Sequence of chain 43.E:
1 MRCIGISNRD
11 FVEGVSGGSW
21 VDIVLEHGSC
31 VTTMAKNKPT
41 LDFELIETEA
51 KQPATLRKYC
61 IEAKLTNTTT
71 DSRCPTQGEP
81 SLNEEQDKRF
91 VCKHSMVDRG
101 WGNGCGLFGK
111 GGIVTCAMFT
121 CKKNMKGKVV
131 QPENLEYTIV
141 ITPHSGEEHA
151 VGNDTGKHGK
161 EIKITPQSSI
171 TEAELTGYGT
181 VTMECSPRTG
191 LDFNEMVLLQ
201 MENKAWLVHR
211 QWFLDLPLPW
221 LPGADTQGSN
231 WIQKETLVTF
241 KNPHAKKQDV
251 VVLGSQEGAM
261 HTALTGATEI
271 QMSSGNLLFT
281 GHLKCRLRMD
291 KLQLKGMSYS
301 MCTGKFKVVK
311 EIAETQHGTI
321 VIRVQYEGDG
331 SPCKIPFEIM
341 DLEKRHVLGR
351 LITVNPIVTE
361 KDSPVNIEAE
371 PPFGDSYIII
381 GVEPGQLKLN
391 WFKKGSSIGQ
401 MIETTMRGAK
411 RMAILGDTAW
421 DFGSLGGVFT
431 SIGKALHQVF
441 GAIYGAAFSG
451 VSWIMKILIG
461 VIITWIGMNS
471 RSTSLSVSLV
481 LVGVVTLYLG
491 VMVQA

Binding-site contacts:
Ligand atom C7 contacts residue GLY102 of chain 43.E at 4.0 Å.
Ligand atom O5 contacts residue ASN153 of chain 43.C at 2.2 Å (h-bond).
Ligand atom C7 contacts residue TRP101 of chain 43.E at 4.3 Å (hydrophobic).
Ligand atom C3 contacts residue ASN153 of chain 43.C at 3.9 Å.
Ligand atom C5 contacts residue HIS149 of chain 43.C at 3.6 Å.
Ligand atom C5 contacts residue GLY156 of chain 43.C at 4.0 Å.
Ligand atom C1 contacts residue THR155 of chain 43.C at 3.7 Å.
Ligand atom C7 contacts residue ASN153 of chain 43.C at 3.6 Å.
Ligand atom C6 contacts residue HIS158 of chain 43.C at 3.9 Å.
Ligand atom O5 contacts residue HIS158 of chain 43.C at 3.2 Å.
Ligand atom C5 contacts residue HIS158 of chain 43.C at 4.2 Å.
Ligand atom O6 contacts residue HIS158 of chain 43.C at 3.4 Å.
Ligand atom O6 contacts residue HIS149 of chain 43.C at 3.6 Å.
Ligand atom C8 contacts residue ASN153 of chain 43.C at 3.9 Å.
Ligand atom O7 contacts residue GLY102 of chain 43.E at 3.0 Å (h-bond).
Ligand atom N2 contacts residue ASN153 of chain 43.C at 3.2 Å (h-bond).
Ligand atom C8 contacts residue TRP101 of chain 43.E at 4.4 Å (hydrophobic).
Ligand atom O5 contacts residue HIS149 of chain 43.C at 3.8 Å.
Ligand atom C4 contacts residue HIS149 of chain 43.C at 3.7 Å.
Ligand atom O5 contacts residue GLY156 of chain 43.C at 3.9 Å.
Ligand atom C1 contacts residue HIS149 of chain 43.C at 3.7 Å.
Ligand atom O5 contacts residue THR155 of chain 43.C at 3.8 Å.
Ligand atom O3 contacts residue HIS149 of chain 43.C at 4.2 Å.
Ligand atom C8 contacts residue ALA150 of chain 43.C at 4.5 Å (hydrophobic).
Ligand atom C1 contacts residue HIS158 of chain 43.C at 4.1 Å.
Ligand atom C8 contacts residue HIS149 of chain 43.C at 3.5 Å.
Ligand atom O7 contacts residue TRP101 of chain 43.E at 3.4 Å (h-bond).
Ligand atom C4 contacts residue ASN153 of chain 43.C at 4.2 Å.
Ligand atom C6 contacts residue HIS149 of chain 43.C at 4.1 Å.
Ligand atom C3 contacts residue HIS149 of chain 43.C at 4.3 Å.
Ligand atom C2 contacts residue ASN153 of chain 43.C at 2.6 Å.
Ligand atom C5 contacts residue ASN153 of chain 43.C at 3.6 Å.
Ligand atom C2 contacts residue HIS149 of chain 43.C at 3.6 Å.
Ligand atom O7 contacts residue ASN103 of chain 43.E at 4.5 Å.
Ligand atom O7 contacts residue ASN153 of chain 43.C at 4.0 Å.
Ligand atom C1 contacts residue ASN153 of chain 43.C at 1.4 Å.
Ligand atom C6 contacts residue GLY156 of chain 43.C at 3.8 Å.

A small-molecule ligand and the protein it binds are described below.
Small molecule (SMILES): CC(=O)N[C@H]1[C@H](O[C@H]2[C@H](O)[C@@H](NC(C)=O)CO[C@@H]2CO)O[C@H](CO)[C@@H](O)[C@@H]1O

Sequence of chain 43.C:
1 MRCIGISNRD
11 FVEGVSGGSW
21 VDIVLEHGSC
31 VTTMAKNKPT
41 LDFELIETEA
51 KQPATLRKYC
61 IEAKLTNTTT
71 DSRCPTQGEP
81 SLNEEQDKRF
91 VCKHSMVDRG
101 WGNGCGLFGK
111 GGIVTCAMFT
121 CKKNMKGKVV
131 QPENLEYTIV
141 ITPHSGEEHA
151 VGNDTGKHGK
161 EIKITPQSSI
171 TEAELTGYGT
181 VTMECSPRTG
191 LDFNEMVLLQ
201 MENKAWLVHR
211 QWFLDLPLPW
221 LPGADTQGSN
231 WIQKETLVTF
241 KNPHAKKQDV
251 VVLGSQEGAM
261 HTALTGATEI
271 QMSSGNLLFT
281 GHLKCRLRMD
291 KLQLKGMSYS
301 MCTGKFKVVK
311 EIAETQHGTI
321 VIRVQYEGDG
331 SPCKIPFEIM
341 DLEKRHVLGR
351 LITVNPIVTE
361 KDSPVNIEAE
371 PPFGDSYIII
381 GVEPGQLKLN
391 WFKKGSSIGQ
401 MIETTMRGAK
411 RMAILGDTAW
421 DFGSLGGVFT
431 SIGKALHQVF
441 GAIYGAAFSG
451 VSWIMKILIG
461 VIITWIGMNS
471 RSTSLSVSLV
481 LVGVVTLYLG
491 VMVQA